Binding-site contacts:
Ligand atom C1 contacts residue ASN156 of chain 1.I at 3.2 Å.
Ligand atom C38 contacts residue PHE123 of chain 1.I at 3.7 Å (hydrophobic).
Ligand atom C9 contacts residue PHE123 of chain 1.A at 3.9 Å (hydrophobic).
Ligand atom C2 contacts residue TYR122 of chain 1.I at 3.2 Å (hydrophobic).
Ligand atom C34 contacts residue PHE145 of chain 1.I at 3.8 Å (hydrophobic).
Ligand atom N6 contacts residue TRP114 of chain 1.I at 3.8 Å.
Ligand atom C35 contacts residue TYR122 of chain 1.A at 3.1 Å (hydrophobic).
Ligand atom C10 contacts residue PHE123 of chain 1.A at 3.7 Å (hydrophobic).
Ligand atom C35 contacts residue PHE145 of chain 1.I at 3.5 Å (hydrophobic).
Ligand atom C33 contacts residue TRP114 of chain 1.I at 3.3 Å (hydrophobic).
Ligand atom C31 contacts residue PHE123 of chain 1.A at 3.9 Å (hydrophobic).
Ligand atom C36 contacts residue TYR122 of chain 1.I at 3.6 Å (hydrophobic).
Ligand atom C32 contacts residue TRP114 of chain 1.I at 3.5 Å (hydrophobic).
Ligand atom C38 contacts residue TRP114 of chain 1.A at 3.7 Å (hydrophobic).
Ligand atom C31 contacts residue TRP114 of chain 1.I at 3.6 Å (hydrophobic).
Ligand atom N6 contacts residue ASN156 of chain 1.A at 3.8 Å.
Ligand atom C4 contacts residue TRP114 of chain 1.A at 3.4 Å (hydrophobic).
Ligand atom C5 contacts residue TYR122 of chain 1.A at 3.7 Å (hydrophobic).
Ligand atom C36 contacts residue TRP114 of chain 1.I at 3.4 Å (hydrophobic).
Ligand atom N1 contacts residue ASN156 of chain 1.I at 3.9 Å.
Ligand atom C30 contacts residue TRP114 of chain 1.I at 4.0 Å (hydrophobic).
Ligand atom C32 contacts residue TYR122 of chain 1.A at 3.8 Å (hydrophobic).
Ligand atom C38 contacts residue TYR122 of chain 1.I at 3.9 Å (hydrophobic).
Ligand atom C1 contacts residue PHE145 of chain 1.A at 3.7 Å (hydrophobic).
Ligand atom C3 contacts residue TYR122 of chain 1.I at 3.9 Å (hydrophobic).
Ligand atom C5 contacts residue TRP114 of chain 1.A at 3.8 Å (hydrophobic).
Ligand atom N1 contacts residue TRP114 of chain 1.A at 3.8 Å.
Ligand atom C39 contacts residue TYR122 of chain 1.I at 3.6 Å (hydrophobic).
Ligand atom N1 contacts residue TYR122 of chain 1.I at 3.6 Å (h-bond).
Ligand atom C37 contacts residue TRP114 of chain 1.I at 3.8 Å (hydrophobic).
Ligand atom C39 contacts residue TRP114 of chain 1.A at 3.6 Å (hydrophobic).
Ligand atom N6 contacts residue TYR122 of chain 1.A at 3.8 Å.
Ligand atom C2 contacts residue PHE145 of chain 1.A at 3.4 Å (hydrophobic).
Ligand atom C35 contacts residue ASN156 of chain 1.A at 3.8 Å.
Ligand atom C29 contacts residue TRP114 of chain 1.A at 3.7 Å (hydrophobic).
Ligand atom C11 contacts residue PHE123 of chain 1.A at 3.8 Å (hydrophobic).
Ligand atom C34 contacts residue ASN156 of chain 1.A at 3.1 Å.
Ligand atom C3 contacts residue TRP114 of chain 1.A at 3.4 Å (hydrophobic).
Ligand atom C4 contacts residue TYR122 of chain 1.A at 3.6 Å (hydrophobic).
Ligand atom C37 contacts residue TYR122 of chain 1.I at 3.6 Å (hydrophobic).

Sequence of chain 1.I:
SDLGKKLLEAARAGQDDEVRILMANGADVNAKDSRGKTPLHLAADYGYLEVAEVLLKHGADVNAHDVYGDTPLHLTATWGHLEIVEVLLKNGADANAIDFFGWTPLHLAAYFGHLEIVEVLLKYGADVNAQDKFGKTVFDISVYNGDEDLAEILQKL

Sequence of chain 1.A:
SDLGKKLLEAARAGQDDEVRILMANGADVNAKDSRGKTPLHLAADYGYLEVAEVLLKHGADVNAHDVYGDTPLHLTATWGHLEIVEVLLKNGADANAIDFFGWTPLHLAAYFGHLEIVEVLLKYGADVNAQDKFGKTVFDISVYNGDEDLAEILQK

A small-molecule ligand and the protein it binds are described below.
Small molecule (SMILES): COc1ccc(C(=C2C=CC(N(C)C)C=C2)c2ccc(N(C)C)cc2)cc1